Binding-site contacts:
Ligand atom C8 contacts residue PRO53 of chain 2.C at 4.0 Å (hydrophobic).
Ligand atom CL2 contacts residue THR98 of chain 2.C at 4.1 Å.
Ligand atom C1 contacts residue PRO53 of chain 2.C at 4.4 Å (hydrophobic).
Ligand atom O2 contacts residue ILE51 of chain 2.C at 4.5 Å.
Ligand atom C2 contacts residue PRO50 of chain 2.C at 4.0 Å (hydrophobic).
Ligand atom C2 contacts residue PRO53 of chain 2.C at 4.1 Å (hydrophobic).
Ligand atom CL1 contacts residue PRO53 of chain 2.C at 4.2 Å.
Ligand atom CL1 contacts residue TYR125 of chain 2.C at 3.7 Å.
Ligand atom CL2 contacts residue TYR125 of chain 2.C at 3.9 Å.
Ligand atom CL1 contacts residue ILE51 of chain 2.C at 4.0 Å.
Ligand atom O4 contacts residue PRO50 of chain 2.C at 3.4 Å.
Ligand atom N9 contacts residue ILE121 of chain 2.C at 4.4 Å.
Ligand atom CL2 contacts residue GLY52 of chain 2.C at 4.3 Å.
Ligand atom C1 contacts residue GLY52 of chain 2.C at 4.3 Å.
Ligand atom N2 contacts residue PRO50 of chain 2.C at 4.4 Å.
Ligand atom CL2 contacts residue ILE121 of chain 2.C at 4.2 Å.
Ligand atom CL1 contacts residue GLY52 of chain 2.C at 3.3 Å.
Ligand atom CL2 contacts residue PRO53 of chain 2.C at 3.7 Å.
Ligand atom C1 contacts residue PRO50 of chain 2.C at 4.1 Å (hydrophobic).
Ligand atom O2 contacts residue PRO53 of chain 2.C at 3.3 Å.
Ligand atom C1 contacts residue GLY123 of chain 2.C at 4.4 Å.
Ligand atom CL2 contacts residue GLY123 of chain 2.C at 3.7 Å.
Ligand atom CL1 contacts residue ILE124 of chain 2.C at 3.3 Å.
Ligand atom C9 contacts residue PRO53 of chain 2.C at 4.2 Å (hydrophobic).
Ligand atom O2 contacts residue GLY52 of chain 2.C at 3.2 Å.
Ligand atom O2 contacts residue PRO50 of chain 2.C at 4.1 Å.
Ligand atom CL1 contacts residue GLY123 of chain 2.C at 3.9 Å.
Ligand atom C2 contacts residue GLY52 of chain 2.C at 4.2 Å.
Ligand atom C4 contacts residue PRO50 of chain 2.C at 4.4 Å (hydrophobic).
Ligand atom N9 contacts residue PRO53 of chain 2.C at 4.2 Å.
Ligand atom CL1 contacts residue PRO50 of chain 2.C at 3.6 Å.
Ligand atom O9A contacts residue ILE121 of chain 2.C at 3.5 Å.
Ligand atom C1 contacts residue TYR125 of chain 2.C at 3.8 Å (hydrophobic).
Ligand atom O9B contacts residue PRO53 of chain 2.C at 4.0 Å.

A small-molecule ligand and the protein it binds are described below.
Small molecule (SMILES): O=C(N[C@H](CO)[C@H](O)c1ccc([N+](=O)[O-])cc1)C(Cl)Cl

Sequence of chain 2.C:
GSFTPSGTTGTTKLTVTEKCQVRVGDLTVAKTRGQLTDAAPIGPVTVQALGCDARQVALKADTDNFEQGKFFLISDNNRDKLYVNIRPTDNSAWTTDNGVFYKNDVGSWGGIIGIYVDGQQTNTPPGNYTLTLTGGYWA